Sequence of chain 1.D:
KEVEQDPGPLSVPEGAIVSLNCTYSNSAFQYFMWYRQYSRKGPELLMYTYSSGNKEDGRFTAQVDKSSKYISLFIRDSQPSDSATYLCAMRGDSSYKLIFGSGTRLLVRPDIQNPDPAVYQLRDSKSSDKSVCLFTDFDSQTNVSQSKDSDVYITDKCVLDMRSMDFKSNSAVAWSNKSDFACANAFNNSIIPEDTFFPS

The protein below binds the small molecule below.
Small molecule (SMILES): CC[C@H](C)[C@H](NC(=O)[C@H](CC1=CN=C2C=CC=CC12)NC(=O)[C@H](CC(=O)O)NC(=O)[C@@H]1CCCN1C(=O)CNC(=O)[C@H](Cc1ccccc1)NC(=O)[C@H](CCC(N)=O)NC(=O)[C@@H](N)CCCN=C(N)N)C(=O)N[C@H](C(=O)N[C@@H](C)C(=O)O)C(C)C

Sequence of chain 1.F:
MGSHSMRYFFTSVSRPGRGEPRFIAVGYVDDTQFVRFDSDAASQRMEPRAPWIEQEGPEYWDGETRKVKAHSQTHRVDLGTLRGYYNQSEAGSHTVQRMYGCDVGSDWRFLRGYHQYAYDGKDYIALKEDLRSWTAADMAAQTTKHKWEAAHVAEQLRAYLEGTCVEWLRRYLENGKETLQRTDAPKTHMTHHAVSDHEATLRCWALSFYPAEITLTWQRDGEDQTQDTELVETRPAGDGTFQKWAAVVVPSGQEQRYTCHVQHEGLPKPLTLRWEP

Sequence of chain 1.E:
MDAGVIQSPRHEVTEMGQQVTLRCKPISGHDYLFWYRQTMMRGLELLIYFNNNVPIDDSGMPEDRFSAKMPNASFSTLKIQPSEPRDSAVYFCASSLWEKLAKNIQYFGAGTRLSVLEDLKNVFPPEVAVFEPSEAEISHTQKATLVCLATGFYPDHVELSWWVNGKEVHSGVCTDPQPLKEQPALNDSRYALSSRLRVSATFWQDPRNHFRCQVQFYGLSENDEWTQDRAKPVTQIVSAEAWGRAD

Binding-site contacts:
Ligand atom O contacts residue THR144 of chain 1.F at 2.7 Å (h-bond).
Ligand atom N contacts residue TYR160 of chain 1.F at 3.5 Å.
Ligand atom CA contacts residue ASP93 of chain 1.D at 3.2 Å.
Ligand atom N contacts residue ASP78 of chain 1.F at 2.8 Å (salt-bridge).
Ligand atom CH2 contacts residue HIS115 of chain 1.F at 3.4 Å.
Ligand atom O contacts residue TYR160 of chain 1.F at 2.6 Å (h-bond).
Ligand atom O contacts residue TRP148 of chain 1.F at 3.0 Å (h-bond).
Ligand atom CA contacts residue TYR100 of chain 1.F at 3.3 Å (hydrophobic).
Ligand atom OD1 contacts residue TRP98 of chain 1.E at 3.0 Å (h-bond).
Ligand atom N contacts residue TYR8 of chain 1.F at 2.8 Å (h-bond).
Ligand atom CB contacts residue TYR100 of chain 1.F at 3.4 Å (hydrophobic).
Ligand atom CB contacts residue GLU64 of chain 1.F at 3.5 Å.
Ligand atom CA contacts residue TYR8 of chain 1.F at 3.4 Å (hydrophobic).
Ligand atom NE2 contacts residue GLU64 of chain 1.F at 2.9 Å (salt-bridge).
Ligand atom CE3 contacts residue ARG98 of chain 1.F at 3.5 Å.
Ligand atom OD1 contacts residue TYR96 of chain 1.D at 2.5 Å (h-bond).
Ligand atom NH1 contacts residue TRP168 of chain 1.F at 3.0 Å (h-bond).
Ligand atom NE2 contacts residue MET46 of chain 1.F at 3.3 Å.
Ligand atom CA contacts residue ASP93 of chain 1.D at 3.2 Å.
Ligand atom CG contacts residue TYR32 of chain 1.E at 3.3 Å (hydrophobic).
Ligand atom O contacts residue LYS67 of chain 1.F at 3.4 Å.
Ligand atom N contacts residue GLU64 of chain 1.F at 3.0 Å (salt-bridge).
Ligand atom N contacts residue EDO1 of chain 1.W at 2.9 Å (h-bond).
Ligand atom N contacts residue TYR172 of chain 1.F at 2.6 Å (h-bond).
Ligand atom C contacts residue TYR8 of chain 1.F at 3.5 Å (hydrophobic).
Ligand atom N contacts residue TYR100 of chain 1.F at 2.8 Å (h-bond).
Ligand atom OD2 contacts residue TYR32 of chain 1.E at 2.5 Å (h-bond).
Ligand atom CG2 contacts residue EDO1 of chain 1.W at 3.4 Å.
Ligand atom O contacts residue LYS67 of chain 1.F at 2.8 Å (salt-bridge).
Ligand atom NE1 contacts residue HIS71 of chain 1.F at 3.5 Å.
Ligand atom C contacts residue ASP93 of chain 1.D at 3.1 Å.
Ligand atom OD1 contacts residue TYR32 of chain 1.E at 3.3 Å (h-bond).
Ligand atom CG contacts residue GLU64 of chain 1.F at 3.4 Å.
Ligand atom CG2 contacts residue VAL153 of chain 1.F at 3.5 Å (hydrophobic).
Ligand atom CG2 contacts residue TRP148 of chain 1.F at 3.3 Å (hydrophobic).
Ligand atom O contacts residue LYS147 of chain 1.F at 2.9 Å.
Ligand atom NH2 contacts residue ASP93 of chain 1.D at 2.8 Å (salt-bridge).
Ligand atom O contacts residue TRP98 of chain 1.E at 3.0 Å (h-bond).
Ligand atom N contacts residue ASP93 of chain 1.D at 3.2 Å (salt-bridge).
Ligand atom CA contacts residue TYR172 of chain 1.F at 3.5 Å (hydrophobic).